The small molecule below binds the protein below.
Small molecule (SMILES): O=C(O)CCC(=O)C1=CC=C[C@@H](O)[C@@H]1C(=O)O

Binding-site contacts:
Ligand atom C2 contacts residue SER86 of chain 1.A at 4.0 Å.
Ligand atom C10 contacts residue PHE23 of chain 1.A at 3.3 Å (hydrophobic).
Ligand atom C8 contacts residue LEU87 of chain 1.A at 3.8 Å (hydrophobic).
Ligand atom O5 contacts residue TYR148 of chain 1.A at 2.6 Å (h-bond).
Ligand atom O5 contacts residue TRP147 of chain 1.A at 2.8 Å (h-bond).
Ligand atom C11 contacts residue TYR148 of chain 1.A at 3.5 Å (hydrophobic).
Ligand atom C11 contacts residue TYR85 of chain 1.A at 3.7 Å (hydrophobic).
Ligand atom O4 contacts residue TYR85 of chain 1.A at 2.7 Å (h-bond).
Ligand atom C8 contacts residue SER86 of chain 1.A at 2.9 Å.
Ligand atom O5 contacts residue PHE153 of chain 1.A at 3.6 Å.
Ligand atom O3 contacts residue LEU87 of chain 1.A at 2.9 Å (h-bond).
Ligand atom C7 contacts residue SER86 of chain 1.A at 3.5 Å.
Ligand atom O3 contacts residue SER86 of chain 1.A at 3.2 Å.
Ligand atom C6 contacts residue SER86 of chain 1.A at 3.8 Å.
Ligand atom C9 contacts residue SER86 of chain 1.A at 3.3 Å.
Ligand atom O2 contacts residue LEU87 of chain 1.A at 3.7 Å.
Ligand atom C11 contacts residue TRP147 of chain 1.A at 3.7 Å (hydrophobic).
Ligand atom O9 contacts residue GOL1 of chain 1.E at 2.8 Å (h-bond).
Ligand atom O4 contacts residue PHE153 of chain 1.A at 3.6 Å.
Ligand atom C9 contacts residue PHE23 of chain 1.A at 3.9 Å (hydrophobic).
Ligand atom O5 contacts residue PHE23 of chain 1.A at 3.6 Å (h-bond).
Ligand atom O4 contacts residue TYR148 of chain 1.A at 3.8 Å.
Ligand atom O3 contacts residue GLY22 of chain 1.A at 3.6 Å.
Ligand atom C9 contacts residue TYR85 of chain 1.A at 3.6 Å (hydrophobic).
Ligand atom C3 contacts residue GOL1 of chain 1.E at 3.4 Å.
Ligand atom C7 contacts residue LEU87 of chain 1.A at 3.4 Å (hydrophobic).
Ligand atom O2 contacts residue ARG90 of chain 1.A at 2.7 Å (salt-bridge).
Ligand atom C1 contacts residue SER86 of chain 1.A at 3.3 Å.
Ligand atom C8 contacts residue PHE23 of chain 1.A at 3.5 Å (hydrophobic).
Ligand atom C7 contacts residue ARG90 of chain 1.A at 3.8 Å.
Ligand atom O1 contacts residue SER86 of chain 1.A at 2.5 Å (h-bond).
Ligand atom O3 contacts residue PHE23 of chain 1.A at 2.7 Å (h-bond).
Ligand atom O1 contacts residue LEU87 of chain 1.A at 3.4 Å (h-bond).
Ligand atom O9 contacts residue TRP147 of chain 1.A at 3.4 Å.
Ligand atom C11 contacts residue PHE153 of chain 1.A at 3.4 Å (hydrophobic).
Ligand atom C10 contacts residue PHE153 of chain 1.A at 3.8 Å (hydrophobic).
Ligand atom C4 contacts residue GOL1 of chain 1.E at 3.4 Å.
Ligand atom C5 contacts residue GOL1 of chain 1.E at 3.8 Å.
Ligand atom C10 contacts residue TRP147 of chain 1.A at 3.6 Å (hydrophobic).
Ligand atom C11 contacts residue PHE23 of chain 1.A at 3.6 Å (hydrophobic).

Sequence of chain 1.A:
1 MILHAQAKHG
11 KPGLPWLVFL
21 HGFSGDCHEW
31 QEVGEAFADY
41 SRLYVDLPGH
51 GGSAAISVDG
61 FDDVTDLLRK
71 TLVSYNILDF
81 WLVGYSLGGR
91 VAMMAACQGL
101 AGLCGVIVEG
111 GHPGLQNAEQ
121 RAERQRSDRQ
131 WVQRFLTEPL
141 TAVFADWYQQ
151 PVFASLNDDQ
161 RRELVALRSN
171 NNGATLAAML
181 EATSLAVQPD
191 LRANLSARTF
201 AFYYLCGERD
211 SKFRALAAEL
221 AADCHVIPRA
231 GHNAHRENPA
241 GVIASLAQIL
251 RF